The small molecule below binds the protein below.
Small molecule (SMILES): CC(=O)N[C@@H]1[C@@H](O)[C@H](O)[C@@H](CO)O[C@H]1O

Binding-site contacts:
Ligand atom O7 contacts residue GLU388 of chain 1.A at 3.4 Å.
Ligand atom C8 contacts residue ASN420 of chain 1.A at 4.4 Å.
Ligand atom C6 contacts residue GLU388 of chain 1.A at 4.0 Å.
Ligand atom O5 contacts residue GLU388 of chain 1.A at 3.7 Å.
Ligand atom C5 contacts residue ASN420 of chain 1.A at 3.6 Å.
Ligand atom O7 contacts residue ASN420 of chain 1.A at 4.0 Å.
Ligand atom C4 contacts residue GLU388 of chain 1.A at 4.0 Å.
Ligand atom C2 contacts residue GLU388 of chain 1.A at 4.4 Å.
Ligand atom C1 contacts residue ASN420 of chain 1.A at 1.4 Å.
Ligand atom O5 contacts residue ASN420 of chain 1.A at 2.4 Å (h-bond).
Ligand atom C5 contacts residue GLU388 of chain 1.A at 4.1 Å.
Ligand atom C4 contacts residue ASN420 of chain 1.A at 4.2 Å.
Ligand atom C7 contacts residue GLU388 of chain 1.A at 4.5 Å.
Ligand atom O3 contacts residue GLU388 of chain 1.A at 4.4 Å.
Ligand atom C6 contacts residue THR391 of chain 1.A at 3.9 Å.
Ligand atom C7 contacts residue ASN420 of chain 1.A at 3.7 Å.
Ligand atom N2 contacts residue ASN420 of chain 1.A at 2.9 Å (h-bond).
Ligand atom C3 contacts residue ASN420 of chain 1.A at 3.8 Å.
Ligand atom C2 contacts residue ASN420 of chain 1.A at 2.5 Å.

Sequence of chain 1.A:
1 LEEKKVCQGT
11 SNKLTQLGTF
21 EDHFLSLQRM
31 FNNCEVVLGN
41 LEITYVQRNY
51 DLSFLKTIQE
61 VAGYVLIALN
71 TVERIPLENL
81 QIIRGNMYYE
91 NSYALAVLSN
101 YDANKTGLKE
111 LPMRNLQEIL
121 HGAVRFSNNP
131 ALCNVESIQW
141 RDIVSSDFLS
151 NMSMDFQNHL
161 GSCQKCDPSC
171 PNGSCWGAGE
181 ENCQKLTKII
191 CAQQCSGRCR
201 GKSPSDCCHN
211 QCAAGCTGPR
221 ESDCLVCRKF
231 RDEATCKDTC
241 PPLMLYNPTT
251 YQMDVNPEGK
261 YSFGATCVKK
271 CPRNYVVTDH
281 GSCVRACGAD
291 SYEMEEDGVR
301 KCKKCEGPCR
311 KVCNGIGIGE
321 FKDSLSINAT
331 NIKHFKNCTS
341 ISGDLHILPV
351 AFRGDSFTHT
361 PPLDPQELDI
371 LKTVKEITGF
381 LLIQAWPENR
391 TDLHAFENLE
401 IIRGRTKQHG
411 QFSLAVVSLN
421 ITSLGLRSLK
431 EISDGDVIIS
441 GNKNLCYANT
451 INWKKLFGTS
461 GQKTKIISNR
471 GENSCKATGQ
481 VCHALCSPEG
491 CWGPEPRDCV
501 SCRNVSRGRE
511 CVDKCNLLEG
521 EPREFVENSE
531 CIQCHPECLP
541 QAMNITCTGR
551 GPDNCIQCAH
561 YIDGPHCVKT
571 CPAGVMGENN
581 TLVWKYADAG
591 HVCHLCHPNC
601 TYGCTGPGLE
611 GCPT